Binding-site contacts:
Ligand atom CB contacts residue LEU188 of chain 1.T at 3.9 Å (hydrophobic).
Ligand atom CG2 contacts residue LEU47 of chain 1.S at 3.6 Å (hydrophobic).
Ligand atom CE1 contacts residue LEU47 of chain 1.S at 4.2 Å (hydrophobic).
Ligand atom CD1 contacts residue ARG21 of chain 1.T at 3.5 Å.
Ligand atom CB contacts residue GLU25 of chain 1.T at 4.1 Å.
Ligand atom O contacts residue ALA51 of chain 1.S at 3.4 Å.
Ligand atom CG1 contacts residue GLU25 of chain 1.T at 4.0 Å.
Ligand atom C contacts residue PRO54 of chain 1.S at 4.1 Å (hydrophobic).
Ligand atom CZ contacts residue MET91 of chain 1.T at 3.8 Å (hydrophobic).
Ligand atom C contacts residue ARG191 of chain 1.T at 4.1 Å.
Ligand atom CG2 contacts residue PHE48 of chain 1.S at 3.7 Å (hydrophobic).
Ligand atom CG2 contacts residue LEU22 of chain 1.T at 3.9 Å (hydrophobic).
Ligand atom CA contacts residue TYR61 of chain 1.T at 4.2 Å (hydrophobic).
Ligand atom CE1 contacts residue PHE81 of chain 1.S at 4.0 Å (hydrophobic).
Ligand atom CA contacts residue GLU25 of chain 1.T at 3.6 Å.
Ligand atom CA contacts residue ALA51 of chain 1.S at 4.1 Å (hydrophobic).
Ligand atom O contacts residue ARG191 of chain 1.T at 3.0 Å (salt-bridge).
Ligand atom CA contacts residue TYR61 of chain 1.T at 3.0 Å (hydrophobic).
Ligand atom CE2 contacts residue LEU47 of chain 1.S at 4.2 Å (hydrophobic).
Ligand atom CD1 contacts residue PHE81 of chain 1.S at 3.5 Å (hydrophobic).
Ligand atom CG contacts residue TYR61 of chain 1.T at 4.1 Å (hydrophobic).
Ligand atom CD1 contacts residue GLU25 of chain 1.T at 3.6 Å.
Ligand atom CA contacts residue PHE81 of chain 1.S at 4.0 Å (hydrophobic).
Ligand atom O contacts residue ARG191 of chain 1.T at 2.5 Å (salt-bridge).
Ligand atom CA contacts residue ARG191 of chain 1.T at 3.9 Å.
Ligand atom N contacts residue TYR61 of chain 1.T at 3.0 Å (h-bond).
Ligand atom O contacts residue ARG191 of chain 1.T at 3.1 Å (salt-bridge).
Ligand atom CG2 contacts residue ARG191 of chain 1.T at 4.1 Å.
Ligand atom O contacts residue LEU47 of chain 1.S at 3.4 Å.
Ligand atom C contacts residue TYR61 of chain 1.T at 3.5 Å (hydrophobic).
Ligand atom CG1 contacts residue ALA51 of chain 1.S at 3.6 Å (hydrophobic).
Ligand atom CB contacts residue PHE81 of chain 1.S at 4.1 Å (hydrophobic).
Ligand atom CZ contacts residue THR78 of chain 1.S at 4.0 Å.
Ligand atom CE2 contacts residue MET91 of chain 1.T at 3.6 Å (hydrophobic).
Ligand atom CG2 contacts residue PRO54 of chain 1.S at 3.9 Å (hydrophobic).
Ligand atom C contacts residue ARG191 of chain 1.T at 4.0 Å.
Ligand atom CD2 contacts residue TYR61 of chain 1.T at 3.3 Å (hydrophobic).
Ligand atom O contacts residue PHE81 of chain 1.S at 3.8 Å.
Ligand atom C contacts residue ARG191 of chain 1.T at 3.7 Å.
Ligand atom CE2 contacts residue TYR61 of chain 1.T at 3.5 Å (hydrophobic).

Sequence of chain 1.S:
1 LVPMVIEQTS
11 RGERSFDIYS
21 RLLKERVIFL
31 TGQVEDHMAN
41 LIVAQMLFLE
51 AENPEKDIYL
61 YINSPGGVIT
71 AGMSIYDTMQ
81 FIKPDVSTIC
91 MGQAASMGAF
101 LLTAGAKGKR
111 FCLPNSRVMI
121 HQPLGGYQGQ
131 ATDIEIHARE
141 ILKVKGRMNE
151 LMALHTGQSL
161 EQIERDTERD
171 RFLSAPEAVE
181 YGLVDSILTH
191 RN

Sequence of chain 1.T:
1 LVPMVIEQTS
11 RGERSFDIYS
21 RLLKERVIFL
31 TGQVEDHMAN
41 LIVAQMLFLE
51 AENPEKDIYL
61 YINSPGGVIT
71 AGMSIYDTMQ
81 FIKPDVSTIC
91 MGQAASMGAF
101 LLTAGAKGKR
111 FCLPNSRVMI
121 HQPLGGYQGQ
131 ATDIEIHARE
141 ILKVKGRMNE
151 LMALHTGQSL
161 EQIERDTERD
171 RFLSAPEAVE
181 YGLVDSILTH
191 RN

The small molecule below binds the protein below.
Small molecule (SMILES): CC[C@H](C)[C@H](NC(=O)CN)C(=O)NCC(=O)N[C@@H](Cc1ccccc1)C(=O)NCC(=O)N[C@@H](C)C(=O)N[C@H](C(=O)N[C@H](C(=O)N[C@@H](C)C=O)C(C)C)[C@@H](C)O